Sequence of chain 3.A:
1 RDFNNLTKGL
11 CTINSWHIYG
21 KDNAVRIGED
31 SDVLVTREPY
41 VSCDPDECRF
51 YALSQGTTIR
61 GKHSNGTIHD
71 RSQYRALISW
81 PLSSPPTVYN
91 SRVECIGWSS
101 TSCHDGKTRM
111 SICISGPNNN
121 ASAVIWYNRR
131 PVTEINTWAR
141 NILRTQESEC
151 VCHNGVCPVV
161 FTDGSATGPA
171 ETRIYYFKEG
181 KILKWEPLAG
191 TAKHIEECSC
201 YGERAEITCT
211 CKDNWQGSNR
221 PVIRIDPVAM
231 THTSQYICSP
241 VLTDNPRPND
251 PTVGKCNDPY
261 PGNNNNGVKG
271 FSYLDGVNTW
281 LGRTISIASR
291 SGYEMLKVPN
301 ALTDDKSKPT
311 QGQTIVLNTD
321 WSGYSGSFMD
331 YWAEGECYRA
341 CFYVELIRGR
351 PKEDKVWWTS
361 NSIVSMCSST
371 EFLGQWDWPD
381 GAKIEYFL

Binding-site contacts:
Ligand atom C5 contacts residue SER291 of chain 3.A at 3.6 Å.
Ligand atom O8 contacts residue SER289 of chain 3.A at 2.6 Å (h-bond).
Ligand atom O1A contacts residue ASN318 of chain 3.A at 2.8 Å (h-bond).
Ligand atom N5 contacts residue ASN318 of chain 3.A at 3.1 Å (h-bond).
Ligand atom O9 contacts residue LYS352 of chain 3.A at 2.8 Å (salt-bridge).
Ligand atom C10 contacts residue ASN318 of chain 3.A at 3.6 Å.
Ligand atom C1 contacts residue ASN318 of chain 3.A at 3.8 Å.
Ligand atom N5 contacts residue TRP321 of chain 3.A at 4.1 Å.
Ligand atom C11 contacts residue TRP321 of chain 3.A at 3.4 Å (hydrophobic).
Ligand atom O9 contacts residue SER289 of chain 3.A at 4.2 Å.
Ligand atom C9 contacts residue SER289 of chain 3.A at 3.7 Å.
Ligand atom C6 contacts residue SER291 of chain 3.A at 4.0 Å.
Ligand atom O7 contacts residue TRP321 of chain 3.A at 4.2 Å.
Ligand atom O4 contacts residue THR319 of chain 3.A at 3.8 Å.
Ligand atom C9 contacts residue TRP321 of chain 3.A at 4.0 Å (hydrophobic).
Ligand atom C11 contacts residue ASN318 of chain 3.A at 3.9 Å.
Ligand atom O8 contacts residue SER286 of chain 3.A at 4.3 Å.
Ligand atom O1B contacts residue SER286 of chain 3.A at 2.5 Å (h-bond).
Ligand atom C8 contacts residue SER289 of chain 3.A at 3.5 Å.
Ligand atom C6 contacts residue SER289 of chain 3.A at 3.9 Å.
Ligand atom O1B contacts residue ALA288 of chain 3.A at 4.1 Å.
Ligand atom C9 contacts residue LYS352 of chain 3.A at 3.0 Å.
Ligand atom C5 contacts residue ASN318 of chain 3.A at 3.7 Å.
Ligand atom O10 contacts residue TRP321 of chain 3.A at 3.9 Å.
Ligand atom C3 contacts residue ASN318 of chain 3.A at 4.0 Å.
Ligand atom C1 contacts residue SER286 of chain 3.A at 3.4 Å.
Ligand atom C7 contacts residue TRP321 of chain 3.A at 3.7 Å (hydrophobic).
Ligand atom C4 contacts residue ASN318 of chain 3.A at 3.0 Å.
Ligand atom C11 contacts residue SER291 of chain 3.A at 3.6 Å.
Ligand atom C10 contacts residue SER291 of chain 3.A at 3.6 Å.
Ligand atom O1A contacts residue SER286 of chain 3.A at 3.6 Å.
Ligand atom O4 contacts residue ASN318 of chain 3.A at 2.6 Å (h-bond).
Ligand atom O1B contacts residue SER289 of chain 3.A at 4.2 Å.
Ligand atom C10 contacts residue TRP321 of chain 3.A at 3.6 Å (hydrophobic).
Ligand atom C11 contacts residue THR319 of chain 3.A at 3.6 Å.
Ligand atom C4 contacts residue SER291 of chain 3.A at 3.7 Å.
Ligand atom N5 contacts residue SER291 of chain 3.A at 2.8 Å (h-bond).
Ligand atom O8 contacts residue ALA288 of chain 3.A at 4.2 Å.
Ligand atom C11 contacts residue ASP320 of chain 3.A at 3.7 Å.
Ligand atom C7 contacts residue SER289 of chain 3.A at 3.8 Å.

This small molecule binds to this protein.
Small molecule (SMILES): CC(=O)N[C@H]1[C@H]([C@H](O)[C@H](O)CO)O[C@@](O)(C(=O)O)C[C@@H]1O